Sequence of chain 1.A:
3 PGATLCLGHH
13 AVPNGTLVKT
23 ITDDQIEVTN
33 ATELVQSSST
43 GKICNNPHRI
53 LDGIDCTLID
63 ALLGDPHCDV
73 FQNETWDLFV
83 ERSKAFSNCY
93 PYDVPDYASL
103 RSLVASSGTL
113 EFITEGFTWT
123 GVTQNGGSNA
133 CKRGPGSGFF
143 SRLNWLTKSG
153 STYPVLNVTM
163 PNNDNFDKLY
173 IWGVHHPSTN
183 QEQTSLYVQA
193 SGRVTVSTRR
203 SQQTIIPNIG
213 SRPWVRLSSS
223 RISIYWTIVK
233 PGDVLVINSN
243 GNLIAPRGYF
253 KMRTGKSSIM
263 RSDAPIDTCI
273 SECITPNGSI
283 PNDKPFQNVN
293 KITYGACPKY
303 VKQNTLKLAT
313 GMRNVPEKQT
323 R

A small-molecule ligand and the protein it binds are described below.
Small molecule (SMILES): CC(=O)N[C@H]1[C@H](O[C@H]2[C@H](O)[C@@H](NC(C)=O)CO[C@@H]2CO)O[C@H](CO)[C@@H](O)[C@@H]1O

Binding-site contacts:
Ligand atom O5 contacts residue ASN292 of chain 1.A at 4.0 Å.
Ligand atom C7 contacts residue ASN279 of chain 1.A at 3.1 Å.
Ligand atom C8 contacts residue LYS293 of chain 1.A at 4.2 Å.
Ligand atom C8 contacts residue VAL291 of chain 1.A at 4.2 Å (hydrophobic).
Ligand atom C7 contacts residue VAL291 of chain 1.A at 4.3 Å (hydrophobic).
Ligand atom C1 contacts residue VAL291 of chain 1.A at 3.5 Å (hydrophobic).
Ligand atom N2 contacts residue ASN279 of chain 1.A at 2.9 Å (h-bond).
Ligand atom C1 contacts residue ASN292 of chain 1.A at 4.2 Å.
Ligand atom C4 contacts residue ASN279 of chain 1.A at 4.2 Å.
Ligand atom C2 contacts residue ASN279 of chain 1.A at 2.4 Å.
Ligand atom C3 contacts residue ASN279 of chain 1.A at 3.8 Å.
Ligand atom C8 contacts residue ASN279 of chain 1.A at 4.3 Å.
Ligand atom C5 contacts residue ASN292 of chain 1.A at 4.3 Å.
Ligand atom C8 contacts residue SER39 of chain 1.A at 3.2 Å.
Ligand atom O7 contacts residue ASN279 of chain 1.A at 2.9 Å (h-bond).
Ligand atom N2 contacts residue VAL291 of chain 1.A at 3.5 Å (h-bond).
Ligand atom C5 contacts residue ASN279 of chain 1.A at 3.7 Å.
Ligand atom C2 contacts residue VAL291 of chain 1.A at 3.9 Å (hydrophobic).
Ligand atom O6 contacts residue ASN292 of chain 1.A at 4.2 Å.
Ligand atom C8 contacts residue GLU69 of chain 1.B at 3.1 Å.
Ligand atom C3 contacts residue VAL291 of chain 1.A at 4.2 Å (hydrophobic).
Ligand atom C1 contacts residue ASN279 of chain 1.A at 1.4 Å.
Ligand atom O5 contacts residue ASN279 of chain 1.A at 2.4 Å (h-bond).

Sequence of chain 1.B:
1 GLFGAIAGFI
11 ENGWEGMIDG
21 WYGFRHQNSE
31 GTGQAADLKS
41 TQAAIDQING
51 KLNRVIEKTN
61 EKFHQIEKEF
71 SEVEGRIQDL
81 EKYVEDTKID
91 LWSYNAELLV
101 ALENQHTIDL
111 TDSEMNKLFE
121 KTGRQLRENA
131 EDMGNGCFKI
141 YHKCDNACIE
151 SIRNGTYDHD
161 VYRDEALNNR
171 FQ